Sequence of chain 1.C:
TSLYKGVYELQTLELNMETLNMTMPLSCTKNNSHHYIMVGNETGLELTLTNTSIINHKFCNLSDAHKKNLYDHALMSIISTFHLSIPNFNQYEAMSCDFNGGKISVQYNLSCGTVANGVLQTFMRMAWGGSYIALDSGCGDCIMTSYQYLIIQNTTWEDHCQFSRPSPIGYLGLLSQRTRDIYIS

Binding-site contacts:
Ligand atom N2 contacts residue ASN89 of chain 1.C at 2.8 Å (h-bond).
Ligand atom C4 contacts residue HIS92 of chain 1.C at 3.9 Å.
Ligand atom C3 contacts residue ASN89 of chain 1.C at 3.8 Å.
Ligand atom C6 contacts residue HIS92 of chain 1.C at 4.3 Å.
Ligand atom O6 contacts residue LYS88 of chain 1.C at 3.6 Å (salt-bridge).
Ligand atom C3 contacts residue HIS92 of chain 1.C at 3.8 Å.
Ligand atom O5 contacts residue HIS92 of chain 1.C at 4.1 Å.
Ligand atom C1 contacts residue ASN89 of chain 1.C at 1.4 Å.
Ligand atom C6 contacts residue LYS88 of chain 1.C at 3.9 Å.
Ligand atom C1 contacts residue HIS92 of chain 1.C at 3.7 Å.
Ligand atom C8 contacts residue GLU104 of chain 1.C at 4.4 Å.
Ligand atom C8 contacts residue SER91 of chain 1.C at 3.7 Å.
Ligand atom N2 contacts residue SER91 of chain 1.C at 3.9 Å.
Ligand atom C2 contacts residue HIS92 of chain 1.C at 4.3 Å.
Ligand atom C5 contacts residue HIS92 of chain 1.C at 3.6 Å.
Ligand atom O5 contacts residue ASN89 of chain 1.C at 2.4 Å (h-bond).
Ligand atom O7 contacts residue GLU104 of chain 1.C at 4.5 Å.
Ligand atom O4 contacts residue HIS92 of chain 1.C at 3.7 Å.
Ligand atom C7 contacts residue ASN89 of chain 1.C at 3.0 Å.
Ligand atom C8 contacts residue ASN90 of chain 1.C at 4.1 Å.
Ligand atom C4 contacts residue ASN89 of chain 1.C at 4.2 Å.
Ligand atom C7 contacts residue HIS92 of chain 1.C at 3.8 Å.
Ligand atom C7 contacts residue SER91 of chain 1.C at 4.3 Å.
Ligand atom C8 contacts residue ASN89 of chain 1.C at 4.2 Å.
Ligand atom O7 contacts residue HIS92 of chain 1.C at 3.2 Å (h-bond).
Ligand atom C2 contacts residue ASN89 of chain 1.C at 2.4 Å.
Ligand atom C5 contacts residue ASN89 of chain 1.C at 3.7 Å.
Ligand atom O5 contacts residue LYS88 of chain 1.C at 4.1 Å.
Ligand atom O7 contacts residue ASN89 of chain 1.C at 2.9 Å (h-bond).
Ligand atom C8 contacts residue HIS92 of chain 1.C at 4.3 Å.

This small molecule binds to this protein.
Small molecule (SMILES): CC(=O)N[C@H]1[C@H](O[C@H]2[C@H](O)[C@@H](NC(C)=O)CO[C@@H]2CO)O[C@H](CO)[C@@H](O)[C@@H]1O